A small-molecule ligand and the protein it binds are described below.
Small molecule (SMILES): Cc1cc(CCCOc2c(C)cc(-c3noc(C(F)(F)F)n3)cc2C)on1

Sequence of chain 30.C:
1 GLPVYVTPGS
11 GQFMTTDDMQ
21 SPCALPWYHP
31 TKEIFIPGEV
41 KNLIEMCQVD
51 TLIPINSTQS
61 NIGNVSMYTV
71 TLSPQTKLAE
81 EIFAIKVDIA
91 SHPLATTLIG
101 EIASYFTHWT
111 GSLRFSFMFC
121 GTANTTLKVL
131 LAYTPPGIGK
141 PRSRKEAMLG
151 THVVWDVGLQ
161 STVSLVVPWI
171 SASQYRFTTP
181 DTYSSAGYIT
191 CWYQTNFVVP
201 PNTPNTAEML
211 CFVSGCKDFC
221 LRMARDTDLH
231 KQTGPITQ

Binding-site contacts:
Ligand atom F3 contacts residue SER167 of chain 30.A at 3.8 Å.
Ligand atom O1 contacts residue MET214 of chain 30.A at 3.5 Å (h-bond).
Ligand atom N3A contacts residue TYR144 of chain 30.A at 3.7 Å.
Ligand atom CM6 contacts residue LEU184 of chain 30.A at 3.0 Å (hydrophobic).
Ligand atom C5B contacts residue TYR144 of chain 30.A at 3.5 Å (hydrophobic).
Ligand atom N1A contacts residue PHE179 of chain 30.A at 3.7 Å.
Ligand atom CM3 contacts residue TYR190 of chain 30.A at 3.5 Å (hydrophobic).
Ligand atom C2A contacts residue PHE179 of chain 30.A at 3.6 Å (hydrophobic).
Ligand atom F3 contacts residue MET143 of chain 30.A at 3.3 Å.
Ligand atom C3A contacts residue PHE179 of chain 30.A at 3.4 Å (hydrophobic).
Ligand atom CM2 contacts residue ILE122 of chain 30.A at 3.5 Å (hydrophobic).
Ligand atom CM6 contacts residue MET214 of chain 30.A at 3.5 Å (hydrophobic).
Ligand atom CM6 contacts residue TYR144 of chain 30.A at 3.3 Å (hydrophobic).
Ligand atom F3 contacts residue TYR142 of chain 30.A at 2.8 Å.
Ligand atom C5B contacts residue LEU181 of chain 30.A at 3.4 Å (hydrophobic).
Ligand atom C4B contacts residue LEU181 of chain 30.A at 3.5 Å (hydrophobic).
Ligand atom N1A contacts residue LEU181 of chain 30.A at 3.7 Å.
Ligand atom F3 contacts residue ALA166 of chain 30.A at 2.8 Å.
Ligand atom N3A contacts residue PHE179 of chain 30.A at 3.2 Å.
Ligand atom F1 contacts residue TYR142 of chain 30.A at 3.6 Å.
Ligand atom C3A contacts residue TYR144 of chain 30.A at 3.4 Å (hydrophobic).
Ligand atom N1A contacts residue TYR144 of chain 30.A at 3.1 Å.
Ligand atom C1C contacts residue MET214 of chain 30.A at 3.5 Å (hydrophobic).
Ligand atom C6B contacts residue LEU181 of chain 30.A at 3.4 Å (hydrophobic).
Ligand atom C5 contacts residue MET214 of chain 30.A at 3.5 Å (hydrophobic).
Ligand atom CM4 contacts residue PHE179 of chain 30.A at 3.8 Å (hydrophobic).
Ligand atom C1B contacts residue LEU181 of chain 30.A at 3.7 Å (hydrophobic).
Ligand atom C1B contacts residue ILE98 of chain 30.A at 3.6 Å (hydrophobic).
Ligand atom C4 contacts residue TYR190 of chain 30.A at 3.4 Å (hydrophobic).
Ligand atom F3 contacts residue TYR144 of chain 30.A at 2.9 Å.
Ligand atom O1A contacts residue TYR144 of chain 30.A at 3.1 Å.
Ligand atom F1 contacts residue LEU217 of chain 30.A at 3.4 Å.
Ligand atom F2 contacts residue VAL168 of chain 30.A at 2.6 Å.
Ligand atom CM4 contacts residue TYR142 of chain 30.A at 3.5 Å (hydrophobic).
Ligand atom C2A contacts residue TYR144 of chain 30.A at 3.5 Å (hydrophobic).
Ligand atom CM3 contacts residue ASN212 of chain 30.A at 3.5 Å.
Ligand atom O1B contacts residue ILE98 of chain 30.A at 3.0 Å.
Ligand atom F2 contacts residue TYR142 of chain 30.A at 3.6 Å.
Ligand atom F2 contacts residue PHE179 of chain 30.A at 3.3 Å.
Ligand atom F1 contacts residue PHE179 of chain 30.A at 3.8 Å.

Sequence of chain 30.A:
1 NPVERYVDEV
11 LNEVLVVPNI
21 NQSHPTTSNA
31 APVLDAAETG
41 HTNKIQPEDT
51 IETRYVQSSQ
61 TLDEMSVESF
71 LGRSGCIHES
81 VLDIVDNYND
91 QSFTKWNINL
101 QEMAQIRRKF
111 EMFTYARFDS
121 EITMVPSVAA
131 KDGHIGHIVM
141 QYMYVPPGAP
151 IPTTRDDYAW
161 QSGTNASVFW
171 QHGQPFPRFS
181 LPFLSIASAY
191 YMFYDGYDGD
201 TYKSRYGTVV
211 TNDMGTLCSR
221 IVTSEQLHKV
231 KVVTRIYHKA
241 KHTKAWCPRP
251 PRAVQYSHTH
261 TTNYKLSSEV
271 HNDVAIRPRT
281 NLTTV